A protein and the small-molecule ligand that binds it are described below.
Small molecule (SMILES): C[C@H](N)C(=O)O

Binding-site contacts:
Ligand atom CB contacts residue SER323 of chain 3.B at 3.8 Å.
Ligand atom OXT contacts residue ALA478 of chain 3.B at 4.2 Å.
Ligand atom C contacts residue SER323 of chain 3.B at 3.3 Å.
Ligand atom CB contacts residue PHE485 of chain 3.B at 3.7 Å (hydrophobic).
Ligand atom O contacts residue ALA478 of chain 3.B at 3.0 Å (h-bond).
Ligand atom N contacts residue GLU137 of chain 3.B at 4.2 Å.
Ligand atom N contacts residue PHE485 of chain 3.B at 3.6 Å.
Ligand atom O contacts residue THR476 of chain 3.B at 4.0 Å.
Ligand atom C contacts residue THR476 of chain 3.B at 4.4 Å.
Ligand atom CA contacts residue PHE185 of chain 3.B at 4.2 Å (hydrophobic).
Ligand atom OXT contacts residue THR476 of chain 3.B at 3.9 Å.
Ligand atom N contacts residue ALA478 of chain 3.B at 4.2 Å.
Ligand atom OXT contacts residue GLY477 of chain 3.B at 2.9 Å (h-bond).
Ligand atom CA contacts residue PHE485 of chain 3.B at 4.1 Å (hydrophobic).
Ligand atom CA contacts residue SER323 of chain 3.B at 4.2 Å.
Ligand atom OXT contacts residue SER323 of chain 3.B at 2.7 Å (h-bond).
Ligand atom CB contacts residue CYS322 of chain 3.B at 3.5 Å (hydrophobic).
Ligand atom C contacts residue GLY477 of chain 3.B at 3.4 Å.
Ligand atom CB contacts residue PHE185 of chain 3.B at 3.7 Å (hydrophobic).
Ligand atom OXT contacts residue LYS321 of chain 3.B at 4.3 Å.
Ligand atom C contacts residue ALA478 of chain 3.B at 3.8 Å (hydrophobic).
Ligand atom O contacts residue PHE485 of chain 3.B at 3.5 Å.
Ligand atom O contacts residue GLY477 of chain 3.B at 3.2 Å (h-bond).
Ligand atom O contacts residue SER323 of chain 3.B at 3.7 Å.
Ligand atom OXT contacts residue PHE185 of chain 3.B at 4.2 Å.
Ligand atom C contacts residue PHE485 of chain 3.B at 4.2 Å (hydrophobic).

Sequence of chain 3.B:
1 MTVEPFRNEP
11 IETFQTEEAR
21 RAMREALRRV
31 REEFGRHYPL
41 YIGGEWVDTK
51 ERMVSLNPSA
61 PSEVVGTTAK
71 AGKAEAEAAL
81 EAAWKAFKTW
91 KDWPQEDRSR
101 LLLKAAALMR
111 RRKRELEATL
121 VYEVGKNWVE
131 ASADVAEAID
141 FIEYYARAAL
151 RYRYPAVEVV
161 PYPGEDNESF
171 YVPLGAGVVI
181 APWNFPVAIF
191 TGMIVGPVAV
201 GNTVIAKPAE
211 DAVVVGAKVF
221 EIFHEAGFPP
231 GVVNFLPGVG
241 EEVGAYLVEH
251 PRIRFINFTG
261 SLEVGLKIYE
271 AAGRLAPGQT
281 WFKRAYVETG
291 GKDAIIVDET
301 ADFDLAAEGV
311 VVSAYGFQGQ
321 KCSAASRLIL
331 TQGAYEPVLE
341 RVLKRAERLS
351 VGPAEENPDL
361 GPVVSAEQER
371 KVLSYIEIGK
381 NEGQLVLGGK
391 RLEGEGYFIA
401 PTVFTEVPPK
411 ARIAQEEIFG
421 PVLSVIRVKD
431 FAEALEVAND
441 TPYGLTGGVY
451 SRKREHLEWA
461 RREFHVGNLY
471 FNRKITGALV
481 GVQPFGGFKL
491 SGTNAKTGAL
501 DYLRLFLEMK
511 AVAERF